Sequence of chain 1.C:
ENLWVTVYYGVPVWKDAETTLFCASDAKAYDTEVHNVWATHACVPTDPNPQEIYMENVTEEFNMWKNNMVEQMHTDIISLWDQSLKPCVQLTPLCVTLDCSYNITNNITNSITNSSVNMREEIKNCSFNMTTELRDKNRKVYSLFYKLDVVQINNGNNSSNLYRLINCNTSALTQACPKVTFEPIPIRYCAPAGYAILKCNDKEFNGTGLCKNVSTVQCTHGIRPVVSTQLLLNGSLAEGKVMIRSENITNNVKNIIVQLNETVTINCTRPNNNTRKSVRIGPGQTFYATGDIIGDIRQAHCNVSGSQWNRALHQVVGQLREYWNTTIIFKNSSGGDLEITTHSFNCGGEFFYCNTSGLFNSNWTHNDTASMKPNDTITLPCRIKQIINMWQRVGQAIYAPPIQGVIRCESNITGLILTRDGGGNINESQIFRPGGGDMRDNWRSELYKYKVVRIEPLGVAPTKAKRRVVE

This protein binds this small molecule.
Small molecule (SMILES): CC(=O)N[C@@H]1[C@@H](O)[C@H](O)[C@@H](CO)O[C@H]1O

Binding-site contacts:
Ligand atom C7 contacts residue ASN303 of chain 1.C at 3.9 Å.
Ligand atom C7 contacts residue ILE324 of chain 1.C at 4.1 Å (hydrophobic).
Ligand atom C1 contacts residue ILE324 of chain 1.C at 3.8 Å (hydrophobic).
Ligand atom O5 contacts residue ASN303 of chain 1.C at 2.4 Å (h-bond).
Ligand atom O7 contacts residue THR305 of chain 1.C at 3.5 Å.
Ligand atom C5 contacts residue ASN303 of chain 1.C at 3.7 Å.
Ligand atom N2 contacts residue ASN303 of chain 1.C at 2.9 Å (h-bond).
Ligand atom O7 contacts residue ASN304 of chain 1.C at 3.8 Å.
Ligand atom C3 contacts residue ASN303 of chain 1.C at 3.8 Å.
Ligand atom C8 contacts residue GLY435 of chain 1.C at 4.5 Å.
Ligand atom C4 contacts residue ASN303 of chain 1.C at 4.3 Å.
Ligand atom C7 contacts residue ASN304 of chain 1.C at 3.8 Å.
Ligand atom C2 contacts residue ASN303 of chain 1.C at 2.6 Å.
Ligand atom N2 contacts residue ILE324 of chain 1.C at 4.0 Å.
Ligand atom C1 contacts residue ASN303 of chain 1.C at 1.4 Å.
Ligand atom C8 contacts residue ASN304 of chain 1.C at 3.3 Å.
Ligand atom O5 contacts residue ILE324 of chain 1.C at 4.5 Å.
Ligand atom O7 contacts residue ILE324 of chain 1.C at 3.3 Å.
Ligand atom C8 contacts residue ASN303 of chain 1.C at 4.2 Å.